Sequence of chain 1.I:
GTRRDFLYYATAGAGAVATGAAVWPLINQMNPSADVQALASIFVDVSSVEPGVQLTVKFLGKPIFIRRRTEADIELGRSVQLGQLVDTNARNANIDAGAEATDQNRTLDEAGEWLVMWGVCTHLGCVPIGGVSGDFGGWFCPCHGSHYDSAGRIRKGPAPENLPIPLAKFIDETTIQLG

This protein binds this small molecule.
Small molecule (SMILES): C/C=C(C)/C=C/C=C[C@H](OC)[C@@H](C)[C@@H](OC)[C@@H](C)CCc1oc2c(O)c(OC)cc(OC)c2c(=O)c1C

Sequence of chain 1.J:
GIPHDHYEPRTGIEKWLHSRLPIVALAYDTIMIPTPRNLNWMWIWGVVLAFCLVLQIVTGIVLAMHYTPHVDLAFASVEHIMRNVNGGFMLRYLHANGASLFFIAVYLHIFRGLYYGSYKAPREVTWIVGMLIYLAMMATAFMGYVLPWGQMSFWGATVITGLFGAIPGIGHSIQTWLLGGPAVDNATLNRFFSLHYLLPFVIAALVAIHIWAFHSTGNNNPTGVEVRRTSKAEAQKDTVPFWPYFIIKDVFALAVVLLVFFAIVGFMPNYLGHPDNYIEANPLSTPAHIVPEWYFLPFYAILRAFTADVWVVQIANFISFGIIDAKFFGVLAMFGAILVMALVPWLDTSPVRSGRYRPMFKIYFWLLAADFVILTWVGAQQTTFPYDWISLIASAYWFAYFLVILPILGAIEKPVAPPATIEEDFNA

Binding-site contacts:
Ligand atom C5M contacts residue TYR302 of chain 1.J at 3.8 Å (hydrophobic).
Ligand atom C8A contacts residue ILE162 of chain 1.J at 3.8 Å (hydrophobic).
Ligand atom C7M contacts residue MET154 of chain 1.J at 3.4 Å (hydrophobic).
Ligand atom C4 contacts residue VAL161 of chain 1.J at 3.6 Å (hydrophobic).
Ligand atom C20 contacts residue MET145 of chain 1.J at 3.8 Å (hydrophobic).
Ligand atom C8 contacts residue PRO294 of chain 1.J at 3.5 Å (hydrophobic).
Ligand atom C21 contacts residue MET145 of chain 1.J at 3.7 Å (hydrophobic).
Ligand atom O8 contacts residue GLU295 of chain 1.J at 2.9 Å (salt-bridge).
Ligand atom O4 contacts residue TYR302 of chain 1.J at 3.5 Å.
Ligand atom C4 contacts residue HIS152 of chain 1.I at 3.8 Å.
Ligand atom O1 contacts residue ILE162 of chain 1.J at 3.5 Å.
Ligand atom O12 contacts residue MET336 of chain 1.J at 3.6 Å.
Ligand atom O7 contacts residue GLY158 of chain 1.J at 3.6 Å.
Ligand atom C26 contacts residue LEU180 of chain 1.J at 3.7 Å (hydrophobic).
Ligand atom C21 contacts residue LEU197 of chain 1.J at 3.6 Å (hydrophobic).
Ligand atom O4 contacts residue HIS152 of chain 1.I at 2.7 Å (h-bond).
Ligand atom C3M contacts residue MET336 of chain 1.J at 3.8 Å (hydrophobic).
Ligand atom C23 contacts residue PHE337 of chain 1.J at 3.7 Å (hydrophobic).
Ligand atom O8 contacts residue PHE298 of chain 1.J at 3.5 Å.
Ligand atom C22 contacts residue PHE298 of chain 1.J at 3.6 Å (hydrophobic).
Ligand atom C18 contacts residue PHE144 of chain 1.J at 3.8 Å (hydrophobic).
Ligand atom O8 contacts residue PRO294 of chain 1.J at 3.7 Å.
Ligand atom C5 contacts residue VAL161 of chain 1.J at 3.8 Å (hydrophobic).
Ligand atom C7M contacts residue GLY158 of chain 1.J at 3.6 Å.
Ligand atom C8A contacts residue PRO294 of chain 1.J at 3.7 Å (hydrophobic).
Ligand atom O4 contacts residue VAL161 of chain 1.J at 3.1 Å.
Ligand atom C4 contacts residue TYR302 of chain 1.J at 3.6 Å (hydrophobic).
Ligand atom O5 contacts residue HIS152 of chain 1.I at 3.6 Å.
Ligand atom O8 contacts residue ILE162 of chain 1.J at 3.6 Å.
Ligand atom C5M contacts residue CYS151 of chain 1.I at 3.7 Å (hydrophobic).
Ligand atom C7 contacts residue GLY158 of chain 1.J at 3.8 Å.
Ligand atom C4A contacts residue PRO294 of chain 1.J at 3.8 Å (hydrophobic).
Ligand atom O7 contacts residue GLU295 of chain 1.J at 3.8 Å.
Ligand atom C22 contacts residue MET140 of chain 1.J at 3.8 Å (hydrophobic).
Ligand atom O5 contacts residue VAL161 of chain 1.J at 3.4 Å.
Ligand atom O14 contacts residue MET140 of chain 1.J at 3.8 Å.
Ligand atom C24 contacts residue PHE298 of chain 1.J at 3.6 Å (hydrophobic).
Ligand atom C8 contacts residue ILE162 of chain 1.J at 3.8 Å (hydrophobic).
Ligand atom C17 contacts residue PHE166 of chain 1.J at 3.8 Å (hydrophobic).
Ligand atom C24 contacts residue PHE144 of chain 1.J at 3.6 Å (hydrophobic).